Binding-site contacts:
Ligand atom O3 contacts residue ASP68 of chain 1.G at 2.5 Å (salt-bridge).
Ligand atom C3 contacts residue ASP68 of chain 1.G at 3.4 Å.
Ligand atom O1 contacts residue LYS18 of chain 1.G at 2.9 Å (salt-bridge).
Ligand atom O6 contacts residue TYR158 of chain 1.G at 3.2 Å (h-bond).
Ligand atom O6 contacts residue GLU156 of chain 1.G at 2.5 Å (salt-bridge).
Ligand atom O4 contacts residue ARG347 of chain 1.G at 3.7 Å.
Ligand atom C2 contacts residue ASP68 of chain 1.G at 3.2 Å.
Ligand atom C6 contacts residue PRO157 of chain 1.G at 3.8 Å (hydrophobic).
Ligand atom C4 contacts residue ARG69 of chain 1.G at 3.8 Å.
Ligand atom O3 contacts residue ALA66 of chain 1.G at 3.4 Å.
Ligand atom C4 contacts residue TRP343 of chain 1.G at 3.9 Å (hydrophobic).
Ligand atom C1 contacts residue LYS18 of chain 1.G at 3.3 Å.
Ligand atom O4 contacts residue ARG69 of chain 1.G at 3.0 Å (salt-bridge).
Ligand atom C3 contacts residue TRP65 of chain 1.G at 3.6 Å (hydrophobic).
Ligand atom C1 contacts residue TYR158 of chain 1.G at 3.6 Å (hydrophobic).
Ligand atom O5 contacts residue TYR158 of chain 1.G at 3.5 Å.
Ligand atom O3 contacts residue TRP343 of chain 1.G at 3.9 Å.
Ligand atom C1 contacts residue TRP233 of chain 1.G at 3.8 Å (hydrophobic).
Ligand atom C6 contacts residue TYR158 of chain 1.G at 3.8 Å (hydrophobic).
Ligand atom O5 contacts residue ASP17 of chain 1.G at 3.6 Å.
Ligand atom C6 contacts residue TRP343 of chain 1.G at 3.5 Å (hydrophobic).
Ligand atom C2 contacts residue LYS18 of chain 1.G at 3.5 Å.
Ligand atom O3 contacts residue TRP65 of chain 1.G at 3.4 Å (h-bond).
Ligand atom O6 contacts residue PHE159 of chain 1.G at 3.6 Å.
Ligand atom O2 contacts residue TRP65 of chain 1.G at 3.5 Å (h-bond).
Ligand atom O2 contacts residue GLU114 of chain 1.G at 2.5 Å (salt-bridge).
Ligand atom O2 contacts residue LYS18 of chain 1.G at 2.6 Å (salt-bridge).
Ligand atom O2 contacts residue ALA66 of chain 1.G at 3.3 Å.
Ligand atom C2 contacts residue TRP233 of chain 1.G at 3.8 Å (hydrophobic).
Ligand atom O1 contacts residue ASP17 of chain 1.G at 2.7 Å (salt-bridge).
Ligand atom O2 contacts residue MET333 of chain 1.G at 3.9 Å.
Ligand atom O3 contacts residue ARG69 of chain 1.G at 3.0 Å (salt-bridge).
Ligand atom C1 contacts residue ASP17 of chain 1.G at 3.2 Å.
Ligand atom O2 contacts residue ASP68 of chain 1.G at 2.6 Å (salt-bridge).
Ligand atom C2 contacts residue GLU114 of chain 1.G at 3.5 Å.
Ligand atom O3 contacts residue GLU114 of chain 1.G at 3.9 Å.
Ligand atom C6 contacts residue GLU156 of chain 1.G at 3.3 Å.
Ligand atom O1 contacts residue ASN15 of chain 1.G at 3.7 Å.
Ligand atom O6 contacts residue PRO157 of chain 1.G at 3.1 Å.
Ligand atom C6 contacts residue PHE159 of chain 1.G at 3.8 Å (hydrophobic).

Sequence of chain 1.G:
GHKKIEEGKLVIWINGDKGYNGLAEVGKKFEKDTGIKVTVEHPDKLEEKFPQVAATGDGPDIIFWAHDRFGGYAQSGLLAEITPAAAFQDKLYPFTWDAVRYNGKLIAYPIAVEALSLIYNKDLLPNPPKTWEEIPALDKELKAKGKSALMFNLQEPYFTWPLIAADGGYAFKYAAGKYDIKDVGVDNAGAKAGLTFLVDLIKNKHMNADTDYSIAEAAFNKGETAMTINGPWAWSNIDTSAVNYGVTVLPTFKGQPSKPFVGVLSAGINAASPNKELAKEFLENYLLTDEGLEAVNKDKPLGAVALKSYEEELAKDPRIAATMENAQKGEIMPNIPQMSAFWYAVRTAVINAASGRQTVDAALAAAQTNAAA

The protein below binds the small molecule below.
Small molecule (SMILES): OC[C@H]1O[C@H](O[C@H]2[C@H](O)[C@@H](O)[C@@H](O)O[C@@H]2CO)[C@H](O)[C@@H](O)[C@@H]1O